Sequence of chain 43.D:
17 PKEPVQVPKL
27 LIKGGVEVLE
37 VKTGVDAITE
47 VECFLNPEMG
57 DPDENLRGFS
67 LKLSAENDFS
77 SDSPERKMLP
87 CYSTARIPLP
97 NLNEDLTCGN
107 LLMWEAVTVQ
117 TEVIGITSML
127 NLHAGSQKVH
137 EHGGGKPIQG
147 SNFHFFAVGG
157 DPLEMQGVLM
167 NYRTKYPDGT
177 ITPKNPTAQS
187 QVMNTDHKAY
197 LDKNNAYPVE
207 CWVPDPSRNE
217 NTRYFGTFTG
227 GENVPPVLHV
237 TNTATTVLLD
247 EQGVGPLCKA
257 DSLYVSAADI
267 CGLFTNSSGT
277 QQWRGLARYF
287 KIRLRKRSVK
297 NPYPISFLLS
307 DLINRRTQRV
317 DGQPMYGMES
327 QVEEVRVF

The protein below binds the small molecule below.
Small molecule (SMILES): CC(=O)N[C@H]1[C@H]([C@H](O)[C@H](O)CO)O[C@@](O[C@H](CO)[C@@H](O)[C@@H]2O[C@@H](C(=O)O)C[C@H](O)[C@H]2NC(C)=O)(C(=O)O)C[C@@H]1O

Sequence of chain 43.C:
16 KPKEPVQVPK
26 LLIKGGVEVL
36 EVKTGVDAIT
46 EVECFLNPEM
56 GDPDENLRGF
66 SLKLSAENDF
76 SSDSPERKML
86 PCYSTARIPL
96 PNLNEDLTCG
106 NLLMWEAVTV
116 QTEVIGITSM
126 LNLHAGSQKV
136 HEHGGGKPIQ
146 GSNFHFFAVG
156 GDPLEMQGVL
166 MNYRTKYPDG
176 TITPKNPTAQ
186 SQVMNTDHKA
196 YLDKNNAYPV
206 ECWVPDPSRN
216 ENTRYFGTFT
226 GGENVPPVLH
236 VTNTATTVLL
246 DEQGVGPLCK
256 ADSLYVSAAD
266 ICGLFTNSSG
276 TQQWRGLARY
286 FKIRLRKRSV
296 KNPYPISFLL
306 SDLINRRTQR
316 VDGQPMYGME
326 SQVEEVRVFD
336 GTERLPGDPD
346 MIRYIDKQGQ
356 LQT

Sequence of chain 43.E:
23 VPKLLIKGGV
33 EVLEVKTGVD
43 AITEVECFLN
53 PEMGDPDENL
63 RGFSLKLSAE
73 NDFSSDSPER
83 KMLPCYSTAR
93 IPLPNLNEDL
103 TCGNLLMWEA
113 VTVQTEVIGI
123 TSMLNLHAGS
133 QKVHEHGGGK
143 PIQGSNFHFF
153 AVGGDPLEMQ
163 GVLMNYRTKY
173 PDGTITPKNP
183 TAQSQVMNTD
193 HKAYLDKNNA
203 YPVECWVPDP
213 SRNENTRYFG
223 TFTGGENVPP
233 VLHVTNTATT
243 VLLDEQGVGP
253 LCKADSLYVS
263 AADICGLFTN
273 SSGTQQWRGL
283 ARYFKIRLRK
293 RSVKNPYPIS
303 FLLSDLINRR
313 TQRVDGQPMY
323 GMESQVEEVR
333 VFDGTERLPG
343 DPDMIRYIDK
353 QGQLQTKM

Binding-site contacts:
Ligand atom C11 contacts residue GLN278 of chain 43.D at 3.5 Å.
Ligand atom C1 contacts residue THR276 of chain 43.D at 3.4 Å.
Ligand atom C6 contacts residue ASN272 of chain 43.D at 3.7 Å.
Ligand atom O10 contacts residue PHE75 of chain 43.E at 2.6 Å.
Ligand atom O9 contacts residue LYS68 of chain 43.D at 2.8 Å (salt-bridge).
Ligand atom O7 contacts residue LEU62 of chain 43.D at 3.5 Å.
Ligand atom C11 contacts residue ASN272 of chain 43.D at 3.6 Å.
Ligand atom O1B contacts residue SER274 of chain 43.D at 2.4 Å (h-bond).
Ligand atom C10 contacts residue LYS68 of chain 43.D at 3.8 Å.
Ligand atom C11 contacts residue LEU62 of chain 43.D at 3.9 Å (hydrophobic).
Ligand atom O8 contacts residue THR276 of chain 43.D at 3.8 Å.
Ligand atom O1B contacts residue THR276 of chain 43.D at 3.5 Å (h-bond).
Ligand atom C5 contacts residue LYS68 of chain 43.D at 3.7 Å.
Ligand atom O1B contacts residue LYS68 of chain 43.D at 3.6 Å.
Ligand atom C9 contacts residue GLN278 of chain 43.D at 3.2 Å.
Ligand atom C11 contacts residue PHE65 of chain 43.D at 3.8 Å (hydrophobic).
Ligand atom C10 contacts residue PHE75 of chain 43.E at 2.7 Å (hydrophobic).
Ligand atom O10 contacts residue LEU62 of chain 43.D at 3.1 Å.
Ligand atom O8 contacts residue LYS68 of chain 43.D at 3.5 Å.
Ligand atom C8 contacts residue GLN278 of chain 43.D at 3.7 Å.
Ligand atom C7 contacts residue GLN278 of chain 43.D at 3.8 Å.
Ligand atom C9 contacts residue LYS68 of chain 43.D at 3.8 Å.
Ligand atom C10 contacts residue LEU62 of chain 43.D at 3.5 Å (hydrophobic).
Ligand atom N5 contacts residue LYS68 of chain 43.D at 2.9 Å (salt-bridge).
Ligand atom O1A contacts residue THR276 of chain 43.D at 2.6 Å (h-bond).
Ligand atom O9 contacts residue LEU67 of chain 43.D at 3.2 Å.
Ligand atom O1A contacts residue SER274 of chain 43.D at 3.8 Å.
Ligand atom C6 contacts residue LYS68 of chain 43.D at 3.8 Å.
Ligand atom C11 contacts residue PHE270 of chain 43.D at 3.9 Å (hydrophobic).
Ligand atom C11 contacts residue PHE75 of chain 43.E at 1.8 Å (hydrophobic).
Ligand atom C11 contacts residue HIS138 of chain 43.C at 3.3 Å.
Ligand atom O8 contacts residue ASN272 of chain 43.D at 3.4 Å (h-bond).
Ligand atom C1 contacts residue SER274 of chain 43.D at 3.4 Å.
Ligand atom N5 contacts residue PHE75 of chain 43.E at 3.8 Å.
Ligand atom N5 contacts residue GLN278 of chain 43.D at 3.9 Å.
Ligand atom C11 contacts residue LYS68 of chain 43.D at 3.7 Å.
Ligand atom O8 contacts residue GLN278 of chain 43.D at 3.5 Å (h-bond).
Ligand atom O1A contacts residue ASN272 of chain 43.D at 3.6 Å (h-bond).
Ligand atom N5 contacts residue ASN272 of chain 43.D at 3.3 Å (h-bond).
Ligand atom C11 contacts residue THR276 of chain 43.D at 3.4 Å.